This protein binds this small molecule.
Small molecule (SMILES): CC(=O)N[C@@H]1[C@@H](O)[C@H](O)[C@@H](CO)O[C@H]1O

Sequence of chain 1.A:
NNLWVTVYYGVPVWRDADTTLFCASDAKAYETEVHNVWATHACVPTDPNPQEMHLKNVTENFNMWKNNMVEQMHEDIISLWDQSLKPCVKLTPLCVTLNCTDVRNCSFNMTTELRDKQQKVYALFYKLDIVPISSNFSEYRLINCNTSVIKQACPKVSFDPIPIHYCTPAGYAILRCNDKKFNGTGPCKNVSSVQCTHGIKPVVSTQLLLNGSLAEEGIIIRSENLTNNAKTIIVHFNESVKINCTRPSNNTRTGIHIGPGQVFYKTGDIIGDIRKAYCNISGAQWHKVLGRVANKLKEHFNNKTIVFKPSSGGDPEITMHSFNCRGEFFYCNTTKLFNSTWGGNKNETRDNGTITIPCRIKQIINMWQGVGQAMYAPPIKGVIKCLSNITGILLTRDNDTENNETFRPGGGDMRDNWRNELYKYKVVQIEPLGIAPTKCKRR

Sequence of chain 1.B:
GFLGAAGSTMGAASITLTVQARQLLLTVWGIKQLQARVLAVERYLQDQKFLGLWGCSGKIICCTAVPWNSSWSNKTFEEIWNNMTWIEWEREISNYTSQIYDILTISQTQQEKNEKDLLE

Binding-site contacts:
Ligand atom C4 contacts residue ASN59 of chain 1.A at 4.2 Å.
Ligand atom C3 contacts residue ASN59 of chain 1.A at 3.8 Å.
Ligand atom C5 contacts residue ASN59 of chain 1.A at 3.7 Å.
Ligand atom C7 contacts residue ASN59 of chain 1.A at 3.1 Å.
Ligand atom C7 contacts residue SER17 of chain 1.B at 4.5 Å.
Ligand atom O7 contacts residue SER17 of chain 1.B at 3.9 Å.
Ligand atom O7 contacts residue GLY16 of chain 1.B at 4.1 Å.
Ligand atom C8 contacts residue ASN59 of chain 1.A at 4.3 Å.
Ligand atom N2 contacts residue ASN59 of chain 1.A at 2.9 Å (h-bond).
Ligand atom O5 contacts residue ASN59 of chain 1.A at 2.4 Å (h-bond).
Ligand atom C6 contacts residue ASN59 of chain 1.A at 4.5 Å.
Ligand atom O7 contacts residue ASN59 of chain 1.A at 2.9 Å (h-bond).
Ligand atom C1 contacts residue ASN59 of chain 1.A at 1.4 Å.
Ligand atom C2 contacts residue ASN59 of chain 1.A at 2.5 Å.
Ligand atom O6 contacts residue ASN59 of chain 1.A at 4.2 Å.
Ligand atom C8 contacts residue SER17 of chain 1.B at 3.7 Å.